Sequence of chain 1.A:
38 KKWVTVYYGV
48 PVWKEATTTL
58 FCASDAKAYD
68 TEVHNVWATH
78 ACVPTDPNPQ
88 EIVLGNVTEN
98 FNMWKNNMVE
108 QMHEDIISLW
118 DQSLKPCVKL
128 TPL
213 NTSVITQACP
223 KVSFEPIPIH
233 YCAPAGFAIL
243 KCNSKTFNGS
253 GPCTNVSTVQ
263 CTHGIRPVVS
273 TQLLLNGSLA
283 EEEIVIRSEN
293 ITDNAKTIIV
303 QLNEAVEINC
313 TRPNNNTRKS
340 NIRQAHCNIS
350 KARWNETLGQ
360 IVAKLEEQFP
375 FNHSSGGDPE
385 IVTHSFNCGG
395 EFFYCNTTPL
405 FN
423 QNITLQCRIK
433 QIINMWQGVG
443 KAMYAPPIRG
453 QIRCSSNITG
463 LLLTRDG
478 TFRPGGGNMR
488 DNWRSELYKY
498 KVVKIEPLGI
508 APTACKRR

This protein binds this small molecule.
Small molecule (SMILES): CC(=O)N[C@@H]1[C@@H](O)[C@H](O)[C@@H](CO)O[C@H]1O

Binding-site contacts:
Ligand atom O5 contacts residue ASN376 of chain 1.A at 2.5 Å (h-bond).
Ligand atom C7 contacts residue PHE375 of chain 1.A at 4.0 Å (hydrophobic).
Ligand atom N2 contacts residue HIS377 of chain 1.A at 4.2 Å.
Ligand atom C1 contacts residue ARG480 of chain 1.A at 3.6 Å.
Ligand atom C7 contacts residue ASN376 of chain 1.A at 3.4 Å.
Ligand atom C8 contacts residue ASN376 of chain 1.A at 3.8 Å.
Ligand atom N2 contacts residue ASN376 of chain 1.A at 3.0 Å (h-bond).
Ligand atom C8 contacts residue ASN406 of chain 1.A at 3.5 Å.
Ligand atom C4 contacts residue ASN376 of chain 1.A at 4.4 Å.
Ligand atom C3 contacts residue ASN376 of chain 1.A at 3.9 Å.
Ligand atom O5 contacts residue ARG480 of chain 1.A at 3.5 Å (salt-bridge).
Ligand atom O7 contacts residue PHE375 of chain 1.A at 3.5 Å (h-bond).
Ligand atom C1 contacts residue ASN376 of chain 1.A at 1.5 Å.
Ligand atom C2 contacts residue ASN376 of chain 1.A at 2.6 Å.
Ligand atom O7 contacts residue ASN376 of chain 1.A at 3.4 Å (h-bond).
Ligand atom C8 contacts residue PHE375 of chain 1.A at 3.8 Å (hydrophobic).
Ligand atom C5 contacts residue ASN376 of chain 1.A at 3.8 Å.
Ligand atom C8 contacts residue HIS377 of chain 1.A at 4.3 Å.